This small molecule binds to this protein.
Small molecule (SMILES): Nc1ccn([C@H]2C[C@H](O[P](=O)(O)OC[C@H]3O[C@@H](n4cnc5c(N)ncnc54)C[C@@H]3O[P](=O)(O)OC[C@H]3O[C@@H](n4cnc5c(=O)nc(N)[nH]c54)C[C@@H]3O[P](=O)(O)OC[C@H]3O[C@@H](n4cnc5c(=O)nc(N)[nH]c54)C[C@@H]3O)[C@@H](CO)O2)c(=O)n1

Sequence of chain 1.B:
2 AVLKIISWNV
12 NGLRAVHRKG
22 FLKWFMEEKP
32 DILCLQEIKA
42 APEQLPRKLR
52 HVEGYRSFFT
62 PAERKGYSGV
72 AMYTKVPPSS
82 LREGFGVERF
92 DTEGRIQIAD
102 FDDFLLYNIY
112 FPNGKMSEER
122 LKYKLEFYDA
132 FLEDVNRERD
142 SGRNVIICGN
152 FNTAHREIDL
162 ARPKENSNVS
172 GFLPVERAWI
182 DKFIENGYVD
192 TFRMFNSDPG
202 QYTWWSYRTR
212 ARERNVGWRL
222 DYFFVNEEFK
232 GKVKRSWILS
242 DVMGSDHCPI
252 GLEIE

Binding-site contacts:
Ligand atom N4 contacts residue DG4 of chain 1.F at 2.6 Å (h-bond).
Ligand atom N6 contacts residue DC2 of chain 1.F at 3.4 Å (h-bond).
Ligand atom N1 contacts residue DC1 of chain 1.F at 2.8 Å (h-bond).
Ligand atom C2 contacts residue DC1 of chain 1.F at 3.5 Å.
Ligand atom C5 contacts residue DG4 of chain 1.F at 3.6 Å.
Ligand atom OP1 contacts residue ARG96 of chain 1.B at 3.8 Å.
Ligand atom C4 contacts residue DG4 of chain 1.F at 3.6 Å.
Ligand atom N7 contacts residue DG4 of chain 1.F at 3.0 Å (h-bond).
Ligand atom O5' contacts residue ASN114 of chain 1.B at 3.9 Å.
Ligand atom N1 contacts residue DC2 of chain 1.F at 2.6 Å (h-bond).
Ligand atom O6 contacts residue ARG209 of chain 1.B at 3.9 Å.
Ligand atom C6 contacts residue DC2 of chain 1.F at 3.3 Å.
Ligand atom C6 contacts residue DC1 of chain 1.F at 3.4 Å.
Ligand atom C5' contacts residue GLU38 of chain 1.B at 3.9 Å.
Ligand atom N2 contacts residue DC1 of chain 1.F at 2.8 Å (h-bond).
Ligand atom N9 contacts residue DG4 of chain 1.F at 3.9 Å.
Ligand atom N1 contacts residue DT3 of chain 1.F at 3.9 Å.
Ligand atom N3 contacts residue DG4 of chain 1.F at 3.1 Å (h-bond).
Ligand atom C3' contacts residue ASN114 of chain 1.B at 3.5 Å.
Ligand atom C2' contacts residue ASN114 of chain 1.B at 3.9 Å.
Ligand atom OP1 contacts residue TYR68 of chain 1.B at 2.9 Å (h-bond).
Ligand atom O3' contacts residue ARG65 of chain 1.B at 3.4 Å (salt-bridge).
Ligand atom C8 contacts residue DG4 of chain 1.F at 3.2 Å.
Ligand atom C2 contacts residue DC2 of chain 1.F at 3.5 Å.
Ligand atom O6 contacts residue DC1 of chain 1.F at 2.7 Å (h-bond).
Ligand atom N6 contacts residue DT3 of chain 1.F at 3.0 Å (h-bond).
Ligand atom C5' contacts residue ARG65 of chain 1.B at 3.5 Å.
Ligand atom C2 contacts residue DT3 of chain 1.F at 3.8 Å.
Ligand atom C6 contacts residue ARG209 of chain 1.B at 3.8 Å.
Ligand atom N4 contacts residue DT3 of chain 1.F at 3.4 Å (h-bond).
Ligand atom N2 contacts residue DC2 of chain 1.F at 2.7 Å (h-bond).
Ligand atom OP2 contacts residue MET117 of chain 1.B at 2.9 Å.
Ligand atom O3' contacts residue TYR68 of chain 1.B at 3.4 Å.
Ligand atom P contacts residue MET117 of chain 1.B at 3.8 Å.
Ligand atom N6 contacts residue DG4 of chain 1.F at 3.7 Å.
Ligand atom N2 contacts residue DT3 of chain 1.F at 3.2 Å (h-bond).
Ligand atom N2 contacts residue LYS40 of chain 1.B at 3.8 Å.
Ligand atom O2 contacts residue DG4 of chain 1.F at 3.7 Å.
Ligand atom O6 contacts residue DC2 of chain 1.F at 2.4 Å (h-bond).
Ligand atom O3' contacts residue ASN114 of chain 1.B at 3.3 Å (h-bond).